Binding-site contacts:
Ligand atom C15 contacts residue LEU140 of chain 1.A at 3.4 Å (hydrophobic).
Ligand atom N9 contacts residue ASP151 of chain 1.A at 3.5 Å (salt-bridge).
Ligand atom C19 contacts residue TYR82 of chain 1.A at 3.4 Å (hydrophobic).
Ligand atom C15 contacts residue LEU60 of chain 1.A at 3.8 Å (hydrophobic).
Ligand atom C16 contacts residue ALA30 of chain 1.A at 3.5 Å (hydrophobic).
Ligand atom C1 contacts residue TYR49 of chain 1.A at 3.6 Å (hydrophobic).
Ligand atom C1 contacts residue LEU78 of chain 1.A at 3.9 Å (hydrophobic).
Ligand atom C20 contacts residue GLY86 of chain 1.A at 3.9 Å.
Ligand atom N7 contacts residue LEU60 of chain 1.A at 3.5 Å.
Ligand atom C3 contacts residue SER80 of chain 1.A at 3.4 Å.
Ligand atom C20 contacts residue ILE11 of chain 1.A at 3.7 Å (hydrophobic).
Ligand atom C4 contacts residue SER80 of chain 1.A at 3.2 Å.
Ligand atom N18 contacts residue TYR82 of chain 1.A at 3.6 Å.
Ligand atom C5 contacts residue ALA30 of chain 1.A at 3.9 Å (hydrophobic).
Ligand atom C4 contacts residue LYS32 of chain 1.A at 3.6 Å.
Ligand atom C3 contacts residue VAL79 of chain 1.A at 3.9 Å (hydrophobic).
Ligand atom C2 contacts residue LEU60 of chain 1.A at 3.9 Å (hydrophobic).
Ligand atom C14 contacts residue LEU140 of chain 1.A at 3.7 Å (hydrophobic).
Ligand atom C21 contacts residue ILE11 of chain 1.A at 3.8 Å (hydrophobic).
Ligand atom C6 contacts residue LYS32 of chain 1.A at 3.8 Å.
Ligand atom N9 contacts residue LYS32 of chain 1.A at 3.0 Å (salt-bridge).
Ligand atom N23 contacts residue VAL19 of chain 1.A at 3.9 Å.
Ligand atom C5 contacts residue SER80 of chain 1.A at 3.6 Å.
Ligand atom N7 contacts residue LYS32 of chain 1.A at 3.9 Å.
Ligand atom C16 contacts residue ASP81 of chain 1.A at 3.5 Å.
Ligand atom C2 contacts residue SER80 of chain 1.A at 3.8 Å.
Ligand atom N10 contacts residue ASP151 of chain 1.A at 2.7 Å (salt-bridge).
Ligand atom C16 contacts residue LEU140 of chain 1.A at 3.7 Å (hydrophobic).
Ligand atom N18 contacts residue HIS83 of chain 1.A at 3.1 Å (h-bond).
Ligand atom C15 contacts residue ALA30 of chain 1.A at 3.9 Å (hydrophobic).
Ligand atom C15 contacts residue SER80 of chain 1.A at 3.9 Å.
Ligand atom C19 contacts residue HIS83 of chain 1.A at 3.1 Å.
Ligand atom N10 contacts residue LYS32 of chain 1.A at 3.8 Å.
Ligand atom C4 contacts residue LEU78 of chain 1.A at 3.7 Å (hydrophobic).
Ligand atom C3 contacts residue LEU78 of chain 1.A at 3.5 Å (hydrophobic).
Ligand atom C8 contacts residue LYS32 of chain 1.A at 3.8 Å.
Ligand atom C6 contacts residue LEU60 of chain 1.A at 3.8 Å (hydrophobic).
Ligand atom C5 contacts residue VAL19 of chain 1.A at 3.9 Å (hydrophobic).
Ligand atom C12 contacts residue ASP151 of chain 1.A at 3.8 Å.
Ligand atom C4 contacts residue ALA30 of chain 1.A at 3.4 Å (hydrophobic).

The protein below binds the small molecule below.
Small molecule (SMILES): Cc1cccc(C2=C(c3ccc4ncccc4n3)CNN2)n1

Sequence of chain 1.A:
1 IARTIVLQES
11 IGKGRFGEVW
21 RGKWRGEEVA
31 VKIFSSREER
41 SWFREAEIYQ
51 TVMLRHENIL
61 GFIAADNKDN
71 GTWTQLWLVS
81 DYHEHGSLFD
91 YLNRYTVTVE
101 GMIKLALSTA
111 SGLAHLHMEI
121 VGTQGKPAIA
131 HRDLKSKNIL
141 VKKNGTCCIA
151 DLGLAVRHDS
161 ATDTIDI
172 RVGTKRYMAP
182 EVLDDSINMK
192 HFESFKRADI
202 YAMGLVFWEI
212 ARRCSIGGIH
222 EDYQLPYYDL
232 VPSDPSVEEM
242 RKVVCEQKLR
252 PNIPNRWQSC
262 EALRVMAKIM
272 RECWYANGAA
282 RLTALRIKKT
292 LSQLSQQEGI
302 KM